A small-molecule ligand and the protein it binds are described below.
Small molecule (SMILES): O=C(O)C(=O)CCCc1ccccc1

Sequence of chain 1.A:
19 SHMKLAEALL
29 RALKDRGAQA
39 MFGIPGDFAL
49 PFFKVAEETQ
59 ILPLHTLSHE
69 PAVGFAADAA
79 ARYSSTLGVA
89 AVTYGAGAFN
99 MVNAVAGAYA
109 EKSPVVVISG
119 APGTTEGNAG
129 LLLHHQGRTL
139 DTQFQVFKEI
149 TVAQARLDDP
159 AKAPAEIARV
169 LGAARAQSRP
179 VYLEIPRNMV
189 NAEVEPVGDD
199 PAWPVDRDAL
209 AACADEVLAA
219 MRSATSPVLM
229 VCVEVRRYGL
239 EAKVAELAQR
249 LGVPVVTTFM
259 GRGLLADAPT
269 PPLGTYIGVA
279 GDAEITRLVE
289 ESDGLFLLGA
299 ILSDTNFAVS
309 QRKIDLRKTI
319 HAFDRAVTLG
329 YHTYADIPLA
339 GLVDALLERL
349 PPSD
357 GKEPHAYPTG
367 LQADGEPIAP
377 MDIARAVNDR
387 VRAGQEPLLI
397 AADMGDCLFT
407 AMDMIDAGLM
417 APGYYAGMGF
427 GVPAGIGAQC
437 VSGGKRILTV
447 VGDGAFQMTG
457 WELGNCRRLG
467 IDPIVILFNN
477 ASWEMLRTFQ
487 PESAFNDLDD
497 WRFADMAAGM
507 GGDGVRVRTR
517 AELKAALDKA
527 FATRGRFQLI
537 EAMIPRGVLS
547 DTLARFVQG

Binding-site contacts:
Ligand atom C6 contacts residue PHE552 of chain 1.A at 3.8 Å (hydrophobic).
Ligand atom O3 contacts residue HIS132 of chain 1.B at 3.8 Å.
Ligand atom C8 contacts residue MET481 of chain 1.A at 4.0 Å (hydrophobic).
Ligand atom C10 contacts residue HIS133 of chain 1.B at 3.7 Å.
Ligand atom O2 contacts residue GLY44 of chain 1.B at 3.7 Å.
Ligand atom O1 contacts residue TPW1 of chain 1.D at 3.4 Å.
Ligand atom C7 contacts residue PHE552 of chain 1.A at 4.0 Å (hydrophobic).
Ligand atom C2 contacts residue HIS132 of chain 1.B at 3.9 Å.
Ligand atom C5 contacts residue ASP302 of chain 1.A at 3.6 Å.
Ligand atom C4 contacts residue ASP302 of chain 1.A at 3.8 Å.
Ligand atom C6 contacts residue THR303 of chain 1.A at 3.5 Å.
Ligand atom C2 contacts residue PHE485 of chain 1.A at 3.7 Å (hydrophobic).
Ligand atom O1 contacts residue GLY44 of chain 1.B at 3.7 Å.
Ligand atom O2 contacts residue ASP45 of chain 1.B at 2.7 Å (salt-bridge).
Ligand atom C2 contacts residue PHE552 of chain 1.A at 4.0 Å (hydrophobic).
Ligand atom O3 contacts residue ALA422 of chain 1.A at 3.5 Å.
Ligand atom C5 contacts residue PHE552 of chain 1.A at 4.0 Å (hydrophobic).
Ligand atom C1 contacts residue HIS132 of chain 1.B at 4.1 Å.
Ligand atom C10 contacts residue TPW1 of chain 1.D at 3.6 Å.
Ligand atom C5 contacts residue THR303 of chain 1.A at 3.9 Å.
Ligand atom O1 contacts residue HIS133 of chain 1.B at 2.7 Å (h-bond).
Ligand atom O3 contacts residue TPW1 of chain 1.D at 3.4 Å (h-bond).
Ligand atom C3 contacts residue ASP45 of chain 1.B at 3.8 Å.
Ligand atom C8 contacts residue HIS132 of chain 1.B at 3.8 Å.
Ligand atom C11 contacts residue ASP45 of chain 1.B at 3.4 Å.
Ligand atom C8 contacts residue ALA422 of chain 1.A at 4.0 Å (hydrophobic).
Ligand atom C1 contacts residue PHE552 of chain 1.A at 3.7 Å (hydrophobic).
Ligand atom O1 contacts residue ASP45 of chain 1.B at 3.4 Å (salt-bridge).
Ligand atom C7 contacts residue MET481 of chain 1.A at 3.8 Å (hydrophobic).
Ligand atom C4 contacts residue HIS132 of chain 1.B at 3.5 Å.
Ligand atom C3 contacts residue HIS132 of chain 1.B at 3.6 Å.
Ligand atom C6 contacts residue HIS132 of chain 1.B at 3.8 Å.
Ligand atom C10 contacts residue HIS132 of chain 1.B at 3.9 Å.
Ligand atom C9 contacts residue MET481 of chain 1.A at 3.5 Å (hydrophobic).
Ligand atom O2 contacts residue LEU482 of chain 1.A at 3.5 Å.
Ligand atom C5 contacts residue HIS132 of chain 1.B at 3.5 Å.
Ligand atom C11 contacts residue HIS133 of chain 1.B at 3.6 Å.
Ligand atom C11 contacts residue TPW1 of chain 1.D at 3.4 Å.
Ligand atom O2 contacts residue TPW1 of chain 1.D at 3.5 Å.
Ligand atom O3 contacts residue HIS133 of chain 1.B at 3.1 Å (h-bond).

Sequence of chain 1.B:
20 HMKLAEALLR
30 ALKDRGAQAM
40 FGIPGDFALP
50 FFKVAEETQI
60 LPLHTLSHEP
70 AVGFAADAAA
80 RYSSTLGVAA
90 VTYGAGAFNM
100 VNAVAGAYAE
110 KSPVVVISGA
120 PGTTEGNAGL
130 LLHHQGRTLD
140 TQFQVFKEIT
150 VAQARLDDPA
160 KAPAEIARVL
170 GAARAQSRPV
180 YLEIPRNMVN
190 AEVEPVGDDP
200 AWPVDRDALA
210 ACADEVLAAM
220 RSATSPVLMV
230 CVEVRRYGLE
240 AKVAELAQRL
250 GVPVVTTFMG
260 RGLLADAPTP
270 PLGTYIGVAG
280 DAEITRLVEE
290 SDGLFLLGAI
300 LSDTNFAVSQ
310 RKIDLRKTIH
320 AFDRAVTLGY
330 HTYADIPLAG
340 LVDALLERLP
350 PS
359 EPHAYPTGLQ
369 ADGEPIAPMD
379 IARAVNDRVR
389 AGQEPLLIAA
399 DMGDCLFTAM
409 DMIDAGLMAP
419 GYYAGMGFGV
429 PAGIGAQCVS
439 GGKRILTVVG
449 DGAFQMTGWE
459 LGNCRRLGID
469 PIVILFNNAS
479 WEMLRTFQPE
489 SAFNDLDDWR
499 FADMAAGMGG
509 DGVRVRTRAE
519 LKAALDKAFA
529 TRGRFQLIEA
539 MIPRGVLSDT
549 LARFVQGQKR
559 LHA